This small molecule binds to this protein.
Small molecule (SMILES): CC(=O)N[C@H]1[C@H](O[C@H]2[C@H](O)[C@@H](NC(C)=O)CO[C@@H]2CO)O[C@H](CO)[C@@H](O[C@@H]2O[C@H](CO)[C@@H](O)[C@H](O[C@H]3O[C@H](CO)[C@@H](O)[C@H](O)[C@@H]3O[C@H]3O[C@H](CO)[C@@H](O)[C@H](O)[C@@H]3O)[C@@H]2O)[C@@H]1O[C@H]1O[C@H](CO)[C@@H](O)[C@H](O)[C@@H]1O

Binding-site contacts:
Ligand atom N2 contacts residue THR236 of chain 1.C at 4.4 Å.
Ligand atom O7 contacts residue THR236 of chain 1.C at 2.8 Å (h-bond).
Ligand atom C7 contacts residue THR236 of chain 1.C at 4.0 Å.
Ligand atom N2 contacts residue VAL235 of chain 1.C at 4.0 Å.
Ligand atom C1 contacts residue ASN179 of chain 1.C at 1.4 Å.
Ligand atom C7 contacts residue ASN237 of chain 1.C at 4.1 Å.
Ligand atom O7 contacts residue VAL235 of chain 1.C at 3.7 Å.
Ligand atom C7 contacts residue VAL235 of chain 1.C at 4.1 Å (hydrophobic).
Ligand atom C6 contacts residue ASN179 of chain 1.C at 4.4 Å.
Ligand atom O5 contacts residue ASN179 of chain 1.C at 2.4 Å (h-bond).
Ligand atom C1 contacts residue ALA177 of chain 1.C at 4.4 Å (hydrophobic).
Ligand atom O7 contacts residue LYS256 of chain 1.C at 4.3 Å.
Ligand atom O6 contacts residue ARG136 of chain 1.C at 4.3 Å.
Ligand atom C3 contacts residue ASN179 of chain 1.C at 3.8 Å.
Ligand atom C7 contacts residue ASN179 of chain 1.C at 3.9 Å.
Ligand atom C4 contacts residue ASN179 of chain 1.C at 4.2 Å.
Ligand atom O7 contacts residue ASN237 of chain 1.C at 3.4 Å (h-bond).
Ligand atom N2 contacts residue ASN179 of chain 1.C at 3.0 Å (h-bond).
Ligand atom C5 contacts residue ASN179 of chain 1.C at 3.6 Å.
Ligand atom C2 contacts residue ASN179 of chain 1.C at 2.5 Å.
Ligand atom C8 contacts residue ASN179 of chain 1.C at 4.4 Å.

Sequence of chain 1.C:
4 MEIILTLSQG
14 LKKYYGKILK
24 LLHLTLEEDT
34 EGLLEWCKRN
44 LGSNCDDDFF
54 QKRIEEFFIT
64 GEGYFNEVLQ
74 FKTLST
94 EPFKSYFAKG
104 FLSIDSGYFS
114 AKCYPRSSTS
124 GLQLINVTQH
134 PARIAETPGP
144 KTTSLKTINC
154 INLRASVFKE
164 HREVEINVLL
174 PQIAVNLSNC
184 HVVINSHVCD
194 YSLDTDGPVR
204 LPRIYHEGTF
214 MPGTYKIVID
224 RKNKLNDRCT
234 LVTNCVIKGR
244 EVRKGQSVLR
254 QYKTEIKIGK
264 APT